The small molecule below binds the protein below.
Small molecule (SMILES): CC(=O)N[C@H]1[C@H](O[C@H]2[C@H](O)[C@@H](NC(C)=O)CO[C@@H]2CO)O[C@H](CO)[C@@H](O)[C@@H]1O

Sequence of chain 1.D:
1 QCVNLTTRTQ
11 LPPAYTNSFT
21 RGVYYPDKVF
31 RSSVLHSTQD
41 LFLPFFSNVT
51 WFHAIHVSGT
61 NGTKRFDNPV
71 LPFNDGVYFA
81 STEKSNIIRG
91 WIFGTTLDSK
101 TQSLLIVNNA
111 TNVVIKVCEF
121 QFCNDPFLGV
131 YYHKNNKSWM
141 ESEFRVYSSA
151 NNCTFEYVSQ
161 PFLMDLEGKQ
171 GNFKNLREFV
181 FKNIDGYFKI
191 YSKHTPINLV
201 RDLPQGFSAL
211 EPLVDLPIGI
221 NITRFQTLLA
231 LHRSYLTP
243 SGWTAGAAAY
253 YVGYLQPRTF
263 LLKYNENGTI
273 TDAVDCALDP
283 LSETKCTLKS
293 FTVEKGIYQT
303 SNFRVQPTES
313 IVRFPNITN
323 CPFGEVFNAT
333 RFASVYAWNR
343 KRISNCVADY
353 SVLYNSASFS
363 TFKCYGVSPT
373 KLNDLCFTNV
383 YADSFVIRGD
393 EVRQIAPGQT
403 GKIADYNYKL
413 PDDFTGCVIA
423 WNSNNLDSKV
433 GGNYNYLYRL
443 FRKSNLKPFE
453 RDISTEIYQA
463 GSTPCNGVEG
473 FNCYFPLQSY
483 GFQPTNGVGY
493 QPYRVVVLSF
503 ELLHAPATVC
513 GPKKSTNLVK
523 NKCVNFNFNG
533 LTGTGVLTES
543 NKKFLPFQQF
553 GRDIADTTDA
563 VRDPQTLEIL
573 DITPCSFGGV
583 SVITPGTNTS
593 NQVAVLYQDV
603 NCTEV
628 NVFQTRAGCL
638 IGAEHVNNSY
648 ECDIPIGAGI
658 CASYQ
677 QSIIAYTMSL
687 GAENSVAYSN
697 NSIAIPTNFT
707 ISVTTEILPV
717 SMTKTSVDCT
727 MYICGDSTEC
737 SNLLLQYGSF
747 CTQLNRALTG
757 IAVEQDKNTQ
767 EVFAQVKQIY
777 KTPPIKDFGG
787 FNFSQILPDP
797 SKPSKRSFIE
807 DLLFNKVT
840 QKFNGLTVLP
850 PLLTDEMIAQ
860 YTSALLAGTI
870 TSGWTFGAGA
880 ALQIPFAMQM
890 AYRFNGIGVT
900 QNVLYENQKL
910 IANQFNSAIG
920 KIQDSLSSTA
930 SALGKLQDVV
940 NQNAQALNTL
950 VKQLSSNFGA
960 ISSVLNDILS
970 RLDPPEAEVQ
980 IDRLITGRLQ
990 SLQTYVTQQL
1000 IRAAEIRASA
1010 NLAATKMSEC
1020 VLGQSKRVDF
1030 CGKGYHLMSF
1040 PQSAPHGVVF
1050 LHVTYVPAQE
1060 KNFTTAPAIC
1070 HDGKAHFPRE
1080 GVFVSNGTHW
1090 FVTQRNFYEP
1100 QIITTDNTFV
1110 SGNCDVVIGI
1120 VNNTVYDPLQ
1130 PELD

Binding-site contacts:
Ligand atom O5 contacts residue ASN704 of chain 1.D at 2.4 Å (h-bond).
Ligand atom C8 contacts residue ASN704 of chain 1.D at 4.5 Å.
Ligand atom O7 contacts residue ASN704 of chain 1.D at 3.3 Å (h-bond).
Ligand atom O7 contacts residue LEU909 of chain 1.D at 4.0 Å.
Ligand atom N2 contacts residue ASN704 of chain 1.D at 2.9 Å (h-bond).
Ligand atom C7 contacts residue GLN1058 of chain 1.D at 4.1 Å.
Ligand atom C4 contacts residue ASN704 of chain 1.D at 4.3 Å.
Ligand atom C1 contacts residue GLN1058 of chain 1.D at 4.3 Å.
Ligand atom C5 contacts residue LEU909 of chain 1.D at 4.1 Å (hydrophobic).
Ligand atom C4 contacts residue LEU909 of chain 1.D at 4.2 Å (hydrophobic).
Ligand atom O7 contacts residue GLN1058 of chain 1.D at 3.2 Å (h-bond).
Ligand atom C1 contacts residue LEU909 of chain 1.D at 4.2 Å (hydrophobic).
Ligand atom N2 contacts residue LEU909 of chain 1.D at 3.8 Å.
Ligand atom O4 contacts residue LEU909 of chain 1.D at 3.4 Å.
Ligand atom C1 contacts residue ASN704 of chain 1.D at 1.4 Å.
Ligand atom C5 contacts residue ASN704 of chain 1.D at 3.7 Å.
Ligand atom O5 contacts residue GLN913 of chain 1.D at 4.5 Å.
Ligand atom C3 contacts residue ASN704 of chain 1.D at 3.7 Å.
Ligand atom C5 contacts residue GLN913 of chain 1.D at 4.4 Å.
Ligand atom C2 contacts residue ASN704 of chain 1.D at 2.4 Å.
Ligand atom C7 contacts residue ASN704 of chain 1.D at 3.3 Å.
Ligand atom C7 contacts residue LEU909 of chain 1.D at 3.9 Å (hydrophobic).
Ligand atom O7 contacts residue ASN912 of chain 1.D at 3.6 Å.